A protein and the small-molecule ligand that binds it are described below.
Small molecule (SMILES): COc1ccc2c(c1)c(Cc1no[nH]c1=O)c(C)n2C(=O)c1ccc(Cl)cc1

Binding-site contacts:
Ligand atom CL2 contacts residue SER308 of chain 1.B at 3.3 Å.
Ligand atom N01 contacts residue TYR24 of chain 1.B at 3.5 Å.
Ligand atom C03 contacts residue NAP1 of chain 1.G at 3.2 Å.
Ligand atom O05 contacts residue HIS117 of chain 1.B at 2.8 Å (h-bond).
Ligand atom CL2 contacts residue TYR317 of chain 1.B at 3.4 Å.
Ligand atom C14 contacts residue PHE306 of chain 1.B at 3.6 Å (hydrophobic).
Ligand atom C23 contacts residue MET120 of chain 1.B at 3.8 Å (hydrophobic).
Ligand atom C07 contacts residue NAP1 of chain 1.G at 3.8 Å.
Ligand atom N04 contacts residue TYR24 of chain 1.B at 3.6 Å.
Ligand atom O26 contacts residue SER217 of chain 1.B at 3.8 Å.
Ligand atom C15 contacts residue PHE306 of chain 1.B at 3.6 Å (hydrophobic).
Ligand atom C17 contacts residue NAP1 of chain 1.G at 3.9 Å.
Ligand atom C03 contacts residue TYR55 of chain 1.B at 3.1 Å (hydrophobic).
Ligand atom C16 contacts residue PHE306 of chain 1.B at 3.3 Å (hydrophobic).
Ligand atom C09 contacts residue NAP1 of chain 1.G at 3.6 Å.
Ligand atom C20 contacts residue EDO1 of chain 1.I at 3.8 Å.
Ligand atom C22 contacts residue PHE306 of chain 1.B at 3.6 Å (hydrophobic).
Ligand atom C24 contacts residue MET120 of chain 1.B at 3.7 Å (hydrophobic).
Ligand atom C12 contacts residue LEU54 of chain 1.B at 3.6 Å (hydrophobic).
Ligand atom C27 contacts residue SER217 of chain 1.B at 3.3 Å.
Ligand atom N11 contacts residue NAP1 of chain 1.G at 3.6 Å.
Ligand atom CL2 contacts residue TYR319 of chain 1.B at 3.3 Å.
Ligand atom C15 contacts residue TYR216 of chain 1.B at 3.5 Å (hydrophobic).
Ligand atom O05 contacts residue NAP1 of chain 1.G at 3.0 Å.
Ligand atom C21 contacts residue EDO1 of chain 1.I at 3.7 Å.
Ligand atom C13 contacts residue NAP1 of chain 1.G at 3.6 Å.
Ligand atom C12 contacts residue HIS117 of chain 1.B at 3.6 Å.
Ligand atom N04 contacts residue NAP1 of chain 1.G at 2.9 Å.
Ligand atom O28 contacts residue NAP1 of chain 1.G at 3.2 Å.
Ligand atom C21 contacts residue ASN167 of chain 1.B at 3.3 Å.
Ligand atom C12 contacts residue TRP86 of chain 1.B at 3.8 Å (hydrophobic).
Ligand atom N01 contacts residue NAP1 of chain 1.G at 3.6 Å.
Ligand atom C08 contacts residue NAP1 of chain 1.G at 3.5 Å.
Ligand atom O05 contacts residue TYR55 of chain 1.B at 2.5 Å (h-bond).
Ligand atom C19 contacts residue EDO1 of chain 1.I at 3.4 Å.
Ligand atom C17 contacts residue EDO1 of chain 1.I at 3.3 Å.
Ligand atom O18 contacts residue EDO1 of chain 1.I at 2.4 Å (h-bond).
Ligand atom C02 contacts residue NAP1 of chain 1.G at 3.7 Å.
Ligand atom O28 contacts residue TYR24 of chain 1.B at 3.3 Å.
Ligand atom N04 contacts residue TYR55 of chain 1.B at 3.0 Å (h-bond).

Sequence of chain 1.B:
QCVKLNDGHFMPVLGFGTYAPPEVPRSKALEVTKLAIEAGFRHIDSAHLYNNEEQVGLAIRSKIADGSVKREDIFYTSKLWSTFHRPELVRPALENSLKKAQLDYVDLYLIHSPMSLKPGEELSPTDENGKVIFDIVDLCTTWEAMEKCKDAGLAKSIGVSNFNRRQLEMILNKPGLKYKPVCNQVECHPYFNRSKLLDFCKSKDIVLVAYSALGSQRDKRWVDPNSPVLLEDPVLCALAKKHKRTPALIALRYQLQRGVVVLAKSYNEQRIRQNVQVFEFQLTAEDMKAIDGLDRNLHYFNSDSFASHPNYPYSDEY